Sequence of chain 1.A:
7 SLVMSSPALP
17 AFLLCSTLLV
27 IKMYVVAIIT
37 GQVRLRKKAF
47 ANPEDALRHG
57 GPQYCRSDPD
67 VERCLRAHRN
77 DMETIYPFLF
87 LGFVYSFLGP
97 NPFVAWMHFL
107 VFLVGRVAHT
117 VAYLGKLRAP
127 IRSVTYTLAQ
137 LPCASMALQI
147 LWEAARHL

Binding-site contacts:
Ligand atom O6 contacts residue TRP148 of chain 1.A at 2.8 Å (h-bond).
Ligand atom O2 contacts residue SER141 of chain 1.A at 2.6 Å (h-bond).
Ligand atom C6 contacts residue TRP148 of chain 1.A at 3.9 Å (hydrophobic).
Ligand atom O2 contacts residue PGE1 of chain 1.F at 3.7 Å.
Ligand atom O2 contacts residue GLN145 of chain 1.A at 3.6 Å (h-bond).
Ligand atom O5 contacts residue LEU144 of chain 1.A at 4.0 Å.
Ligand atom C1' contacts residue LEU144 of chain 1.A at 4.5 Å (hydrophobic).
Ligand atom C4' contacts residue ALA140 of chain 1.A at 3.8 Å (hydrophobic).
Ligand atom C1' contacts residue SER141 of chain 1.A at 4.2 Å.
Ligand atom C5' contacts residue ALA140 of chain 1.A at 4.0 Å (hydrophobic).
Ligand atom C1' contacts residue PGE1 of chain 1.F at 3.8 Å.
Ligand atom O1 contacts residue LEU144 of chain 1.A at 4.3 Å.
Ligand atom O1 contacts residue PGE1 of chain 1.F at 4.0 Å.
Ligand atom C3 contacts residue GLN145 of chain 1.A at 4.2 Å.
Ligand atom C2 contacts residue GLN145 of chain 1.A at 3.9 Å.
Ligand atom C1 contacts residue SER141 of chain 1.A at 4.0 Å.
Ligand atom C2' contacts residue LEU144 of chain 1.A at 4.4 Å (hydrophobic).
Ligand atom O2 contacts residue HIS104 of chain 1.A at 4.5 Å.
Ligand atom C2 contacts residue SER141 of chain 1.A at 3.3 Å.
Ligand atom O3 contacts residue GLN145 of chain 1.A at 3.3 Å.
Ligand atom C2' contacts residue SER141 of chain 1.A at 3.9 Å.
Ligand atom C4' contacts residue LEU137 of chain 1.A at 4.2 Å (hydrophobic).
Ligand atom C2' contacts residue LEU137 of chain 1.A at 4.5 Å (hydrophobic).
Ligand atom C6' contacts residue LEU137 of chain 1.A at 4.1 Å (hydrophobic).
Ligand atom C4 contacts residue TRP148 of chain 1.A at 4.5 Å (hydrophobic).
Ligand atom O6 contacts residue LEU144 of chain 1.A at 3.8 Å.
Ligand atom O1 contacts residue SER141 of chain 1.A at 3.4 Å.
Ligand atom C2' contacts residue PGE1 of chain 1.F at 4.1 Å.
Ligand atom C2' contacts residue ALA140 of chain 1.A at 4.3 Å (hydrophobic).

This protein binds this small molecule.
Small molecule (SMILES): CCCCCCO[C@@H]1O[C@H](CO)[C@@H](O)[C@H](O)[C@H]1O